Sequence of chain 1.C:
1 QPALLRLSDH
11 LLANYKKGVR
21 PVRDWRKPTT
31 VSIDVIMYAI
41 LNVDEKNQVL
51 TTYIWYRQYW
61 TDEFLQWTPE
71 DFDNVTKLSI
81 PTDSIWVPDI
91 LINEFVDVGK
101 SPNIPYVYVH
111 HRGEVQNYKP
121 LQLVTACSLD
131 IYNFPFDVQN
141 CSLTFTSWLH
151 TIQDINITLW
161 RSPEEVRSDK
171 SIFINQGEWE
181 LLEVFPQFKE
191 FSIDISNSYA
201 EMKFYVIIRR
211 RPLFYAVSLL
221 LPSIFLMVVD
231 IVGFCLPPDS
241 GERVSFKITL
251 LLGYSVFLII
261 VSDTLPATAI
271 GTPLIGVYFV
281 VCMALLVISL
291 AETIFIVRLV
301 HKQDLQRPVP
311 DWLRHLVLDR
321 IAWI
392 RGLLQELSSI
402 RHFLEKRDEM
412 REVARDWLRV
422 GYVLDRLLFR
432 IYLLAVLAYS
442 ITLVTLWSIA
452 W

Binding-site contacts:
Ligand atom NE1 contacts residue ILE193 of chain 1.C at 3.6 Å.
Ligand atom CE2 contacts residue TYR118 of chain 1.A at 4.1 Å (hydrophobic).
Ligand atom OH contacts residue TRP148 of chain 1.C at 3.5 Å.
Ligand atom CZ3 contacts residue TRP55 of chain 1.A at 3.5 Å (hydrophobic).
Ligand atom CE3 contacts residue TRP55 of chain 1.A at 4.1 Å (hydrophobic).
Ligand atom CB contacts residue TYR118 of chain 1.A at 4.1 Å (hydrophobic).
Ligand atom CE3 contacts residue TYR118 of chain 1.A at 3.6 Å (hydrophobic).
Ligand atom CE3 contacts residue TRP148 of chain 1.C at 3.7 Å (hydrophobic).
Ligand atom NZ contacts residue PHE191 of chain 1.C at 4.2 Å.
Ligand atom CD2 contacts residue TYR118 of chain 1.A at 3.6 Å (hydrophobic).
Ligand atom CD1 contacts residue TYR118 of chain 1.A at 4.1 Å (hydrophobic).
Ligand atom CD1 contacts residue ILE193 of chain 1.C at 4.2 Å (hydrophobic).
Ligand atom OH contacts residue TRP55 of chain 1.A at 3.3 Å.
Ligand atom CH2 contacts residue TRP55 of chain 1.A at 3.5 Å (hydrophobic).
Ligand atom CZ3 contacts residue TYR56 of chain 1.A at 3.4 Å (hydrophobic).
Ligand atom CE2 contacts residue TRP55 of chain 1.A at 4.0 Å (hydrophobic).
Ligand atom CA contacts residue TYR199 of chain 1.C at 4.3 Å (hydrophobic).
Ligand atom NZ contacts residue THR146 of chain 1.C at 3.8 Å.
Ligand atom CA contacts residue TRP148 of chain 1.C at 4.1 Å (hydrophobic).
Ligand atom CA contacts residue TRP55 of chain 1.A at 4.3 Å (hydrophobic).
Ligand atom CG contacts residue TYR199 of chain 1.C at 4.0 Å (hydrophobic).
Ligand atom NZ contacts residue SER147 of chain 1.C at 4.1 Å.
Ligand atom CB contacts residue TYR199 of chain 1.C at 3.5 Å (hydrophobic).
Ligand atom OH contacts residue LYS119 of chain 1.A at 3.3 Å (salt-bridge).
Ligand atom CZ2 contacts residue ILE36 of chain 1.A at 4.2 Å (hydrophobic).
Ligand atom CZ3 contacts residue ARG57 of chain 1.A at 4.1 Å.
Ligand atom CG contacts residue TYR118 of chain 1.A at 3.8 Å (hydrophobic).
Ligand atom CB contacts residue TRP148 of chain 1.C at 3.4 Å (hydrophobic).
Ligand atom CH2 contacts residue ARG57 of chain 1.A at 3.5 Å.
Ligand atom NZ contacts residue TYR199 of chain 1.C at 3.1 Å.
Ligand atom CD2 contacts residue TRP55 of chain 1.A at 4.0 Å (hydrophobic).
Ligand atom CZ2 contacts residue ARG57 of chain 1.A at 3.8 Å.
Ligand atom NZ contacts residue GLU201 of chain 1.C at 4.3 Å.
Ligand atom CH2 contacts residue TYR56 of chain 1.A at 3.6 Å (hydrophobic).
Ligand atom NE1 contacts residue TYR118 of chain 1.A at 4.2 Å.
Ligand atom OH contacts residue TYR56 of chain 1.A at 2.4 Å (h-bond).
Ligand atom CZ3 contacts residue TRP148 of chain 1.C at 4.0 Å (hydrophobic).
Ligand atom CZ2 contacts residue TRP55 of chain 1.A at 4.2 Å (hydrophobic).
Ligand atom CZ3 contacts residue TYR118 of chain 1.A at 4.3 Å (hydrophobic).
Ligand atom CD1 contacts residue TYR199 of chain 1.C at 3.4 Å (hydrophobic).

A protein and the small-molecule ligand that binds it are described below.
Small molecule (SMILES): NCCc1c[nH]c2ccc(O)cc12

Sequence of chain 1.A:
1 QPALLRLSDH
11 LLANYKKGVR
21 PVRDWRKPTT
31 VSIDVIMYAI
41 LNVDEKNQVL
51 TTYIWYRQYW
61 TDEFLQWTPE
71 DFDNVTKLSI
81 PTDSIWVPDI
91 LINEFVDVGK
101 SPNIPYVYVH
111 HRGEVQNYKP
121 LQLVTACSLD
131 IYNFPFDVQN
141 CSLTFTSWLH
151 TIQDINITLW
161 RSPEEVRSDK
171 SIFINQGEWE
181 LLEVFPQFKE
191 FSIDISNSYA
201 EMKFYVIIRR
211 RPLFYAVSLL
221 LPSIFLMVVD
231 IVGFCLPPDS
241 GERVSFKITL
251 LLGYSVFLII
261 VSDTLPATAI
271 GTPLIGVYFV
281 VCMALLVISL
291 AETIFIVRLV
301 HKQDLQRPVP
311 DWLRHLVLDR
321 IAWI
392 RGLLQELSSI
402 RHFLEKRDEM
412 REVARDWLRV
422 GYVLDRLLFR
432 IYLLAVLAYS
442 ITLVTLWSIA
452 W